A protein and the small-molecule ligand that binds it are described below.
Small molecule (SMILES): CC(=O)N[C@@H]1[C@@H](O)[C@H](O)[C@@H](CO)O[C@H]1O

Sequence of chain 1.C:
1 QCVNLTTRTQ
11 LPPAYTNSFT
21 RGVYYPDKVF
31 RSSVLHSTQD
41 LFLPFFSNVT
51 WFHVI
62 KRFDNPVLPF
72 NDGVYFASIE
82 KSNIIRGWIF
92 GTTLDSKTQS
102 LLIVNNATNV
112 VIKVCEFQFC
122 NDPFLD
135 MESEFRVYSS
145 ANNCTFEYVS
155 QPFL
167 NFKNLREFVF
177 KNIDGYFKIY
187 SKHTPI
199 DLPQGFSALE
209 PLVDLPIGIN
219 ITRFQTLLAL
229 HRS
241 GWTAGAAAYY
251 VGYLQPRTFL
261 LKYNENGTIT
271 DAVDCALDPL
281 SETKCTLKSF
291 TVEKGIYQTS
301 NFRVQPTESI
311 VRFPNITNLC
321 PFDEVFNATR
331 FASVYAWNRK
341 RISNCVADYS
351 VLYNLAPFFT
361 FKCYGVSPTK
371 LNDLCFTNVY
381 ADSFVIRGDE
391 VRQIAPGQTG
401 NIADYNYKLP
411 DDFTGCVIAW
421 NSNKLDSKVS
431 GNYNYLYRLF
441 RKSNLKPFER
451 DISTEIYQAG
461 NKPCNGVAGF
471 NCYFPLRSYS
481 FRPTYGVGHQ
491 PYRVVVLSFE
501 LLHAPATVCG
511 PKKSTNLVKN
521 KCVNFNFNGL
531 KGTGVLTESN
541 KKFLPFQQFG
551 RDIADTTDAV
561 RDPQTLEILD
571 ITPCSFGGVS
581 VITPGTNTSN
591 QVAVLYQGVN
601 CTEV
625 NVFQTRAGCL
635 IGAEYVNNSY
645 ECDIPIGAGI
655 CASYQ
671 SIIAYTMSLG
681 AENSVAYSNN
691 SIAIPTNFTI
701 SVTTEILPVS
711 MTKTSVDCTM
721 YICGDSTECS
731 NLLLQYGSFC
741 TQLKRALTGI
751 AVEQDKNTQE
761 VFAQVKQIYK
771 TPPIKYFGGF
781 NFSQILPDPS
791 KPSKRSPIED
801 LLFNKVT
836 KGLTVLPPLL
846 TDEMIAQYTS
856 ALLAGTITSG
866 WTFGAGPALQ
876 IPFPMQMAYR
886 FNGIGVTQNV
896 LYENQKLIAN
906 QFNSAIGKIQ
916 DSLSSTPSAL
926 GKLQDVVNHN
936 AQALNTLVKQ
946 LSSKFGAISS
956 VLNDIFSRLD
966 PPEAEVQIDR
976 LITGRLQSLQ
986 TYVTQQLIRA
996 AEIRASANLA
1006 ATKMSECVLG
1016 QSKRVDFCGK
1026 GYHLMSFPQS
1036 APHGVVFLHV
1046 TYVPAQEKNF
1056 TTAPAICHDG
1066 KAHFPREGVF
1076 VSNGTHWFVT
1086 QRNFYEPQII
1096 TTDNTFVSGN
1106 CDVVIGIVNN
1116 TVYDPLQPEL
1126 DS

Binding-site contacts:
Ligand atom C8 contacts residue GLN564 of chain 1.C at 3.7 Å.
Ligand atom N2 contacts residue ASN315 of chain 1.C at 2.9 Å (h-bond).
Ligand atom O7 contacts residue ARG312 of chain 1.C at 3.7 Å.
Ligand atom C8 contacts residue PRO563 of chain 1.C at 4.4 Å (hydrophobic).
Ligand atom C4 contacts residue ASN315 of chain 1.C at 4.2 Å.
Ligand atom C1 contacts residue ASN315 of chain 1.C at 1.4 Å.
Ligand atom C8 contacts residue ARG312 of chain 1.C at 3.8 Å.
Ligand atom C8 contacts residue ASN315 of chain 1.C at 4.0 Å.
Ligand atom C3 contacts residue ASN315 of chain 1.C at 3.8 Å.
Ligand atom C7 contacts residue ASN315 of chain 1.C at 3.7 Å.
Ligand atom C7 contacts residue ARG312 of chain 1.C at 4.2 Å.
Ligand atom C5 contacts residue ASN315 of chain 1.C at 3.7 Å.
Ligand atom O5 contacts residue ASN315 of chain 1.C at 2.4 Å (h-bond).
Ligand atom C2 contacts residue ASN315 of chain 1.C at 2.5 Å.
Ligand atom O7 contacts residue PHE313 of chain 1.C at 4.0 Å.